Binding-site contacts:
Ligand atom C3' contacts residue DC1 of chain 7.E at 2.9 Å.
Ligand atom OP2 contacts residue DC1 of chain 7.H at 2.0 Å.
Ligand atom C5' contacts residue DC1 of chain 7.H at 2.3 Å.
Ligand atom O5' contacts residue ARG425 of chain 8.A at 2.8 Å.
Ligand atom N3 contacts residue ARG425 of chain 8.A at 3.1 Å (salt-bridge).
Ligand atom OP1 contacts residue ARG28 of chain 7.C at 3.2 Å (salt-bridge).
Ligand atom OP2 contacts residue ASP426 of chain 8.A at 2.8 Å (salt-bridge).
Ligand atom O5' contacts residue ARG28 of chain 7.C at 3.4 Å.
Ligand atom N6 contacts residue GLU208 of chain 7.A at 3.4 Å (salt-bridge).
Ligand atom C5' contacts residue ARG28 of chain 7.C at 3.1 Å.
Ligand atom O4' contacts residue PHE212 of chain 7.A at 3.4 Å.
Ligand atom N1 contacts residue ARG425 of chain 8.A at 3.6 Å (salt-bridge).
Ligand atom C6 contacts residue GLU208 of chain 7.A at 2.6 Å.
Ligand atom O3' contacts residue ARG425 of chain 8.A at 3.8 Å.
Ligand atom P contacts residue DC1 of chain 7.H at 2.5 Å.
Ligand atom C5 contacts residue GLU208 of chain 7.A at 3.4 Å.
Ligand atom C1' contacts residue ALA27 of chain 7.C at 3.8 Å (hydrophobic).
Ligand atom O3' contacts residue ARG28 of chain 7.C at 3.5 Å (salt-bridge).
Ligand atom C4 contacts residue ARG425 of chain 8.A at 3.6 Å.
Ligand atom O5' contacts residue DC1 of chain 7.H at 2.6 Å.
Ligand atom C2 contacts residue GLU208 of chain 7.A at 1.6 Å.
Ligand atom O5' contacts residue TYR31 of chain 7.C at 3.4 Å (h-bond).
Ligand atom C4' contacts residue DC1 of chain 7.H at 2.8 Å.
Ligand atom OP2 contacts residue THR423 of chain 8.A at 2.9 Å.
Ligand atom C5' contacts residue TYR31 of chain 7.C at 2.9 Å (hydrophobic).
Ligand atom O3' contacts residue THR423 of chain 8.A at 3.8 Å.
Ligand atom C4 contacts residue GLU208 of chain 7.A at 3.4 Å.
Ligand atom O4' contacts residue ARG425 of chain 8.A at 3.7 Å.
Ligand atom N3 contacts residue GLU208 of chain 7.A at 2.7 Å (salt-bridge).
Ligand atom N3 contacts residue PHE212 of chain 7.A at 2.9 Å.
Ligand atom C1' contacts residue DC1 of chain 7.E at 3.6 Å.
Ligand atom OP1 contacts residue GLY34 of chain 7.C at 3.8 Å.
Ligand atom O3' contacts residue DC1 of chain 7.E at 3.3 Å.
Ligand atom C2' contacts residue DC1 of chain 7.E at 2.2 Å.
Ligand atom P contacts residue ARG425 of chain 8.A at 3.5 Å.
Ligand atom N1 contacts residue GLU208 of chain 7.A at 1.5 Å (salt-bridge).
Ligand atom C1' contacts residue PHE212 of chain 7.A at 3.5 Å (hydrophobic).
Ligand atom C2 contacts residue PHE212 of chain 7.A at 3.8 Å (hydrophobic).
Ligand atom C2 contacts residue ARG425 of chain 8.A at 3.1 Å.
Ligand atom OP2 contacts residue ARG425 of chain 8.A at 3.8 Å.

Sequence of chain 7.C:
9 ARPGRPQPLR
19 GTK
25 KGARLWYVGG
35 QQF

A small-molecule ligand and the protein it binds are described below.
Small molecule (SMILES): Nc1ncnc2c1N1CN2[C@H]2C[C@]3(OP3(O)(O)OC[C@H]3OCC[C@@H]3O[P](=O)(O)OC[C@H]3O[C@@H]1C[C@@H]3O)[C@@H](CO[P](=O)(O)O[C@H]1CCO[C@@H]1COP(=O)=O)O2

Sequence of chain 8.A:
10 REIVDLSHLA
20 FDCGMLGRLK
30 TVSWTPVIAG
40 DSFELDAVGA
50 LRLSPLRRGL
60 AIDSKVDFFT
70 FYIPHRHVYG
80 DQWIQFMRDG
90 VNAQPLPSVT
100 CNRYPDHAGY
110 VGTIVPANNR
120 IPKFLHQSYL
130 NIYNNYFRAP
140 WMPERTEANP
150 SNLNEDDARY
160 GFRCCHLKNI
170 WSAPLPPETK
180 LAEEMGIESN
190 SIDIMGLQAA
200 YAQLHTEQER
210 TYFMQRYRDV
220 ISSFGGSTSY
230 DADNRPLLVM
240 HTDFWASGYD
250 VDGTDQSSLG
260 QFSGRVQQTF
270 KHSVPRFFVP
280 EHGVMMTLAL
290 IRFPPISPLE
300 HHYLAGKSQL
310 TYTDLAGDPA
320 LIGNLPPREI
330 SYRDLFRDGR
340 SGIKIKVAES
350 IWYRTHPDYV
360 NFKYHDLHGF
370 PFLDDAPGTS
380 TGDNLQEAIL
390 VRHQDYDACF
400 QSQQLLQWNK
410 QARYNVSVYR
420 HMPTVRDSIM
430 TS

Sequence of chain 7.A:
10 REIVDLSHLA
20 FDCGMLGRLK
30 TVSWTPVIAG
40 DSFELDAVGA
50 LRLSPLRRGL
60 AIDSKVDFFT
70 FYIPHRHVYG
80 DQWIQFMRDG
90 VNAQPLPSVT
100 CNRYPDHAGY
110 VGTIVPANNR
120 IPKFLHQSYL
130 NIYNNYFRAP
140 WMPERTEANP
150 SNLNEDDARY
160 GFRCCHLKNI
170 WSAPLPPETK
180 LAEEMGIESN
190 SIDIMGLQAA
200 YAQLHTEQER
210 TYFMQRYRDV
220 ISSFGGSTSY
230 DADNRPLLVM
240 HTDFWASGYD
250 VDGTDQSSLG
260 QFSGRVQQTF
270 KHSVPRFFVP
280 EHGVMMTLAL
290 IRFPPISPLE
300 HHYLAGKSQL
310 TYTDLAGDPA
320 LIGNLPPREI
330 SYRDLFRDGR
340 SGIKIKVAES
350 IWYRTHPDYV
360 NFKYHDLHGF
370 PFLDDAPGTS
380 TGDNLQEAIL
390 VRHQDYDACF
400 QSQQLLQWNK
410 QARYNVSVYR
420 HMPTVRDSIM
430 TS